Sequence of chain 1.C:
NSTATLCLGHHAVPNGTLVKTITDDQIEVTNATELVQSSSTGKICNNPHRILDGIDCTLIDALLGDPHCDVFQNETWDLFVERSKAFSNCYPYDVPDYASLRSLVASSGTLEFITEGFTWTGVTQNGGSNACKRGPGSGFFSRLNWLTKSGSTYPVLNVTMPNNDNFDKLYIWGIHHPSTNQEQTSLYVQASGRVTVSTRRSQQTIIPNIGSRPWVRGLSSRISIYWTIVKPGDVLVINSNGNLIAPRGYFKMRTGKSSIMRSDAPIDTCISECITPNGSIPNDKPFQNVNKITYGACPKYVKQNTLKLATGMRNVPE

This small molecule binds to this protein.
Small molecule (SMILES): CC(=O)N[C@H]1[C@H](O[C@H]2[C@H](O)[C@@H](NC(C)=O)CO[C@@H]2CO)O[C@H](CO)[C@@H](O)[C@@H]1O

Binding-site contacts:
Ligand atom C6 contacts residue ASN291 of chain 1.C at 4.1 Å.
Ligand atom C3 contacts residue ASN278 of chain 1.C at 3.8 Å.
Ligand atom C1 contacts residue ASN291 of chain 1.C at 3.7 Å.
Ligand atom O7 contacts residue GLU69 of chain 1.E at 3.9 Å.
Ligand atom O5 contacts residue ASN291 of chain 1.C at 3.5 Å (h-bond).
Ligand atom C8 contacts residue ASN278 of chain 1.C at 4.4 Å.
Ligand atom C3 contacts residue VAL290 of chain 1.C at 4.1 Å (hydrophobic).
Ligand atom N2 contacts residue VAL290 of chain 1.C at 3.7 Å.
Ligand atom C8 contacts residue SER38 of chain 1.C at 3.9 Å.
Ligand atom C2 contacts residue VAL290 of chain 1.C at 4.0 Å (hydrophobic).
Ligand atom C5 contacts residue ASN278 of chain 1.C at 3.7 Å.
Ligand atom C2 contacts residue ASN278 of chain 1.C at 2.5 Å.
Ligand atom C5 contacts residue ASN291 of chain 1.C at 3.6 Å.
Ligand atom C7 contacts residue ASN278 of chain 1.C at 3.2 Å.
Ligand atom N2 contacts residue ASN278 of chain 1.C at 2.9 Å (h-bond).
Ligand atom C1 contacts residue VAL290 of chain 1.C at 3.8 Å (hydrophobic).
Ligand atom C1 contacts residue ASN278 of chain 1.C at 1.4 Å.
Ligand atom O7 contacts residue ASN278 of chain 1.C at 3.1 Å (h-bond).
Ligand atom C8 contacts residue VAL290 of chain 1.C at 3.7 Å (hydrophobic).
Ligand atom O5 contacts residue ASN278 of chain 1.C at 2.4 Å (h-bond).
Ligand atom C4 contacts residue ASN278 of chain 1.C at 4.2 Å.
Ligand atom C7 contacts residue VAL290 of chain 1.C at 4.0 Å (hydrophobic).
Ligand atom O7 contacts residue SER40 of chain 1.C at 4.3 Å.

Sequence of chain 1.E:
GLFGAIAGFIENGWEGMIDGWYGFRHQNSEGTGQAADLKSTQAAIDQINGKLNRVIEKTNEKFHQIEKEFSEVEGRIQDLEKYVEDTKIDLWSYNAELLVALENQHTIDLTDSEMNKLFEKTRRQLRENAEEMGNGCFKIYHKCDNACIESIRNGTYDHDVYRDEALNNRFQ